This small molecule binds to this protein.
Small molecule (SMILES): Nc1ncnc2c1ncn2[C@@H]1O[C@H](COP(=O)(O)OP(=O)(O)OP(O)(O)=S)[C@@H](O)[C@H]1O

Binding-site contacts:
Ligand atom C3' contacts residue ASP494 of chain 1.B at 3.2 Å.
Ligand atom C2' contacts residue ASP494 of chain 1.B at 3.2 Å.
Ligand atom O3G contacts residue GLY52 of chain 1.B at 3.5 Å (h-bond).
Ligand atom N1 contacts residue ALA479 of chain 1.B at 2.8 Å (h-bond).
Ligand atom O1A contacts residue THR29 of chain 1.B at 3.4 Å (h-bond).
Ligand atom O1A contacts residue GLY31 of chain 1.B at 3.5 Å (h-bond).
Ligand atom O2B contacts residue GLY87 of chain 1.B at 3.2 Å.
Ligand atom O3A contacts residue TL1 of chain 1.W at 3.5 Å.
Ligand atom O2B contacts residue THR88 of chain 1.B at 3.4 Å (h-bond).
Ligand atom PB contacts residue MG1 of chain 1.Y at 3.3 Å.
Ligand atom O2' contacts residue GLY414 of chain 1.B at 2.6 Å (h-bond).
Ligand atom O2B contacts residue THR89 of chain 1.B at 3.0 Å (h-bond).
Ligand atom O1A contacts residue TL1 of chain 1.W at 3.2 Å.
Ligand atom S1G contacts residue ASP51 of chain 1.B at 3.3 Å (salt-bridge).
Ligand atom O2B contacts residue THR90 of chain 1.B at 2.7 Å (h-bond).
Ligand atom C5 contacts residue PRO32 of chain 1.B at 3.5 Å (hydrophobic).
Ligand atom O3' contacts residue ASP494 of chain 1.B at 2.8 Å (salt-bridge).
Ligand atom O3A contacts residue THR89 of chain 1.B at 3.6 Å (h-bond).
Ligand atom O5' contacts residue GLY31 of chain 1.B at 3.5 Å (h-bond).
Ligand atom N1 contacts residue ASN478 of chain 1.B at 3.5 Å (h-bond).
Ligand atom O2A contacts residue MG1 of chain 1.Y at 2.1 Å.
Ligand atom C2 contacts residue ALA479 of chain 1.B at 3.4 Å (hydrophobic).
Ligand atom S1G contacts residue THR88 of chain 1.B at 3.2 Å (h-bond).
Ligand atom O2' contacts residue GLY413 of chain 1.B at 3.5 Å.
Ligand atom O3B contacts residue THR89 of chain 1.B at 3.2 Å (h-bond).
Ligand atom O1B contacts residue MG1 of chain 1.Y at 2.2 Å.
Ligand atom O1B contacts residue GLY87 of chain 1.B at 3.2 Å (h-bond).
Ligand atom N6 contacts residue ALA480 of chain 1.B at 3.4 Å.
Ligand atom N6 contacts residue ASN478 of chain 1.B at 2.9 Å (h-bond).
Ligand atom C2 contacts residue TYR477 of chain 1.B at 3.6 Å (hydrophobic).
Ligand atom O2' contacts residue ASP494 of chain 1.B at 2.9 Å (salt-bridge).
Ligand atom O3G contacts residue THR89 of chain 1.B at 3.5 Å (h-bond).
Ligand atom O3B contacts residue THR88 of chain 1.B at 3.3 Å (h-bond).
Ligand atom PA contacts residue MG1 of chain 1.Y at 3.4 Å.
Ligand atom O2G contacts residue MG1 of chain 1.Y at 2.2 Å.
Ligand atom O1B contacts residue ASP86 of chain 1.B at 2.8 Å (salt-bridge).
Ligand atom PG contacts residue MG1 of chain 1.Y at 3.5 Å.
Ligand atom N6 contacts residue ILE492 of chain 1.B at 3.6 Å.
Ligand atom O3G contacts residue TL1 of chain 1.W at 2.7 Å.
Ligand atom C6 contacts residue PRO32 of chain 1.B at 3.5 Å (hydrophobic).

Sequence of chain 1.B:
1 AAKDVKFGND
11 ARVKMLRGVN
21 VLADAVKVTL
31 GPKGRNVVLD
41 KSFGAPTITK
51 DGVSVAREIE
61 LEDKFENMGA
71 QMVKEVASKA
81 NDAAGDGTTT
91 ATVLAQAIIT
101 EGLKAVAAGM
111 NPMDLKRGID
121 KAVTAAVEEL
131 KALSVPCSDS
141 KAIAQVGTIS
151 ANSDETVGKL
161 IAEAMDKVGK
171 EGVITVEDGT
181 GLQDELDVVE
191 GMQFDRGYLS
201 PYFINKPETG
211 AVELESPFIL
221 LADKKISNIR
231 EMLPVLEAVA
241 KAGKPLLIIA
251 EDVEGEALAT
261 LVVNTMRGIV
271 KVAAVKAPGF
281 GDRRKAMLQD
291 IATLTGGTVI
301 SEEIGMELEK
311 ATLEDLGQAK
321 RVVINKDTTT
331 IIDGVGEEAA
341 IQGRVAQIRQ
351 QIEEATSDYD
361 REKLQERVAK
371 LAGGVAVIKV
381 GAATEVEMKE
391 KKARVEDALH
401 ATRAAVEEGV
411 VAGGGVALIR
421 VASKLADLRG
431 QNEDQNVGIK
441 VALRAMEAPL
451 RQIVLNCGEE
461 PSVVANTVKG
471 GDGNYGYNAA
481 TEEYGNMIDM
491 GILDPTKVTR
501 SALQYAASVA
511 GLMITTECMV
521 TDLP